Binding-site contacts:
Ligand atom C6 contacts residue GTR1 of chain 1.D at 0.1 Å.
Ligand atom O6A contacts residue ARG166 of chain 1.A at 2.8 Å (salt-bridge).
Ligand atom C4 contacts residue GLU69 of chain 1.A at 3.7 Å.
Ligand atom O5 contacts residue ARG145 of chain 1.A at 3.2 Å (salt-bridge).
Ligand atom O3 contacts residue GTR1 of chain 1.D at 0.2 Å (h-bond).
Ligand atom O3 contacts residue ARG85 of chain 1.A at 2.9 Å (salt-bridge).
Ligand atom O1 contacts residue SER210 of chain 1.A at 2.5 Å (h-bond).
Ligand atom O6B contacts residue GLN168 of chain 1.A at 3.6 Å.
Ligand atom C3 contacts residue HIS31 of chain 1.A at 3.6 Å.
Ligand atom C6 contacts residue TYR189 of chain 1.A at 3.4 Å (hydrophobic).
Ligand atom O2 contacts residue HIS31 of chain 1.A at 2.8 Å (h-bond).
Ligand atom C4 contacts residue GTR1 of chain 1.D at 0.1 Å.
Ligand atom C3 contacts residue GLU69 of chain 1.A at 3.6 Å.
Ligand atom C1 contacts residue GTR1 of chain 1.D at 0.4 Å.
Ligand atom O4 contacts residue GLU69 of chain 1.A at 3.4 Å (salt-bridge).
Ligand atom O6B contacts residue GTR1 of chain 1.D at 0.1 Å (h-bond).
Ligand atom O6A contacts residue GTR1 of chain 1.D at 0.1 Å (h-bond).
Ligand atom C1 contacts residue ASN206 of chain 1.A at 3.5 Å.
Ligand atom O6A contacts residue ASN206 of chain 1.A at 3.0 Å (h-bond).
Ligand atom O4 contacts residue GTR1 of chain 1.D at 0.3 Å (h-bond).
Ligand atom C6 contacts residue ARG166 of chain 1.A at 3.6 Å.
Ligand atom C5 contacts residue TYR189 of chain 1.A at 3.4 Å (hydrophobic).
Ligand atom C5 contacts residue GTR1 of chain 1.D at 0.1 Å.
Ligand atom C1 contacts residue SER210 of chain 1.A at 3.3 Å.
Ligand atom C2 contacts residue GTR1 of chain 1.D at 0.2 Å.
Ligand atom O1 contacts residue HIS31 of chain 1.A at 3.1 Å.
Ligand atom O6A contacts residue ARG145 of chain 1.A at 2.9 Å (salt-bridge).
Ligand atom O4 contacts residue ASN87 of chain 1.A at 3.0 Å.
Ligand atom C2 contacts residue GLU233 of chain 1.A at 3.5 Å.
Ligand atom O3 contacts residue ASN87 of chain 1.A at 3.6 Å.
Ligand atom O1 contacts residue GTR1 of chain 1.D at 1.8 Å.
Ligand atom O4 contacts residue GLN168 of chain 1.A at 2.8 Å (h-bond).
Ligand atom O5 contacts residue ASN206 of chain 1.A at 2.9 Å (h-bond).
Ligand atom O2 contacts residue GTR1 of chain 1.D at 0.2 Å (h-bond).
Ligand atom O3 contacts residue GLU69 of chain 1.A at 2.6 Å (salt-bridge).
Ligand atom C3 contacts residue GTR1 of chain 1.D at 0.1 Å.
Ligand atom O2 contacts residue GLU233 of chain 1.A at 2.6 Å (salt-bridge).
Ligand atom O6B contacts residue ARG166 of chain 1.A at 2.9 Å (salt-bridge).
Ligand atom O5 contacts residue GTR1 of chain 1.D at 0.3 Å (h-bond).
Ligand atom O6B contacts residue TYR189 of chain 1.A at 3.3 Å.

The small molecule below binds the protein below.
Small molecule (SMILES): O=C(O)[C@H]1O[C@H](O)[C@H](O)[C@@H](O)[C@H]1O

Sequence of chain 1.A:
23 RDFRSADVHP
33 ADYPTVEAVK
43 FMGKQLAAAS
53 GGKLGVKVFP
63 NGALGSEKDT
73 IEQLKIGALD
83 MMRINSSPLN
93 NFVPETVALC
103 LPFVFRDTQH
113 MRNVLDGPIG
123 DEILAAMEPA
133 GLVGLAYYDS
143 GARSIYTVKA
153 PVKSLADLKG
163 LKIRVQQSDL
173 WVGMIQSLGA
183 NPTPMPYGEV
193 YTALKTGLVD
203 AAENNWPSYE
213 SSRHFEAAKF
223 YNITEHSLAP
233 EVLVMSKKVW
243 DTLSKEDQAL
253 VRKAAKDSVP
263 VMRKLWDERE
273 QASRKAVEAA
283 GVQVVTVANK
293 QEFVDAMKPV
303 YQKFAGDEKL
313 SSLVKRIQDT